Sequence of chain 1.Z:
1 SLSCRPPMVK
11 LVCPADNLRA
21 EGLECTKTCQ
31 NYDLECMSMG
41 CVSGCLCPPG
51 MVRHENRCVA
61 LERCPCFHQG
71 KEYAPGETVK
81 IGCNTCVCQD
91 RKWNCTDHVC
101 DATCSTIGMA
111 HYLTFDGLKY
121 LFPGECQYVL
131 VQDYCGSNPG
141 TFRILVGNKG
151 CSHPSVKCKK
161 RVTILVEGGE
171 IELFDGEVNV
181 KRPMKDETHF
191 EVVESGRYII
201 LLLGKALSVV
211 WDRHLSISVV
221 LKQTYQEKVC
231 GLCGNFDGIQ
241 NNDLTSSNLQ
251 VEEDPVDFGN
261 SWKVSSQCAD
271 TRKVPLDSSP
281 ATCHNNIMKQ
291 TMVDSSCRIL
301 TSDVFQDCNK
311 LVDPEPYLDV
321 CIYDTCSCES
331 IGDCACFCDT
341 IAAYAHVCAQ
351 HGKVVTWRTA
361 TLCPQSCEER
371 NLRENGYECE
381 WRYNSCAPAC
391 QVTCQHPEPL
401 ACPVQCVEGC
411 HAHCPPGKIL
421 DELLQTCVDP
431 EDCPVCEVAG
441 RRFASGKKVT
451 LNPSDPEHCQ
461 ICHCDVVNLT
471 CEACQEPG

A small-molecule ligand and the protein it binds are described below.
Small molecule (SMILES): CC(=O)N[C@@H]1[C@@H](O)[C@H](O)[C@@H](CO)O[C@H]1O

Binding-site contacts:
Ligand atom N2 contacts residue ASN94 of chain 1.Z at 2.8 Å (h-bond).
Ligand atom O5 contacts residue ASN94 of chain 1.Z at 2.3 Å (h-bond).
Ligand atom C8 contacts residue ASN94 of chain 1.Z at 4.0 Å.
Ligand atom C7 contacts residue ASN94 of chain 1.Z at 2.9 Å.
Ligand atom O7 contacts residue ASN94 of chain 1.Z at 2.8 Å (h-bond).
Ligand atom C1 contacts residue ASN94 of chain 1.Z at 1.5 Å.
Ligand atom C4 contacts residue ASN94 of chain 1.Z at 4.1 Å.
Ligand atom C2 contacts residue ASN94 of chain 1.Z at 2.3 Å.
Ligand atom C5 contacts residue ASN94 of chain 1.Z at 3.6 Å.
Ligand atom C3 contacts residue ASN94 of chain 1.Z at 3.7 Å.